A protein and the small-molecule ligand that binds it are described below.
Small molecule (SMILES): C[C@H](O)[C@H](N)[C@@H]1O[C@](O)(C(=O)O)C[C@H](O)[C@@H]1N

Binding-site contacts:
Ligand atom C3 contacts residue SER183 of chain 1.H at 4.1 Å.
Ligand atom O8 contacts residue SER348 of chain 1.H at 4.0 Å.
Ligand atom C1 contacts residue SER348 of chain 1.H at 1.6 Å.
Ligand atom C2 contacts residue SER348 of chain 1.H at 1.4 Å.
Ligand atom O4 contacts residue SER183 of chain 1.H at 3.5 Å (h-bond).
Ligand atom C4 contacts residue THR182 of chain 1.H at 4.5 Å.
Ligand atom C5 contacts residue SER348 of chain 1.H at 4.2 Å.
Ligand atom O1A contacts residue ASN346 of chain 1.H at 2.8 Å (h-bond).
Ligand atom C1 contacts residue ASN346 of chain 1.H at 3.6 Å.
Ligand atom C3 contacts residue SER348 of chain 1.H at 2.9 Å.
Ligand atom O1A contacts residue SER348 of chain 1.H at 2.2 Å (h-bond).
Ligand atom C6 contacts residue SER348 of chain 1.H at 3.4 Å.
Ligand atom C6 contacts residue THR182 of chain 1.H at 4.2 Å.
Ligand atom C8 contacts residue THR182 of chain 1.H at 4.4 Å.
Ligand atom C1 contacts residue LEU347 of chain 1.H at 4.5 Å (hydrophobic).
Ligand atom C2 contacts residue ASN346 of chain 1.H at 3.9 Å.
Ligand atom C2 contacts residue THR182 of chain 1.H at 4.3 Å.
Ligand atom O8 contacts residue THR182 of chain 1.H at 3.3 Å.
Ligand atom C4 contacts residue ASN346 of chain 1.H at 4.5 Å.
Ligand atom O6 contacts residue SER348 of chain 1.H at 2.2 Å (h-bond).
Ligand atom C4 contacts residue SER348 of chain 1.H at 3.8 Å.
Ligand atom C2 contacts residue ALA349 of chain 1.H at 4.4 Å (hydrophobic).
Ligand atom O1A contacts residue ALA349 of chain 1.H at 4.1 Å.
Ligand atom C3 contacts residue ASN346 of chain 1.H at 3.4 Å.
Ligand atom O1A contacts residue LEU347 of chain 1.H at 3.3 Å (h-bond).
Ligand atom O1B contacts residue SER348 of chain 1.H at 2.3 Å (h-bond).
Ligand atom C4 contacts residue SER183 of chain 1.H at 3.5 Å.

Sequence of chain 1.H:
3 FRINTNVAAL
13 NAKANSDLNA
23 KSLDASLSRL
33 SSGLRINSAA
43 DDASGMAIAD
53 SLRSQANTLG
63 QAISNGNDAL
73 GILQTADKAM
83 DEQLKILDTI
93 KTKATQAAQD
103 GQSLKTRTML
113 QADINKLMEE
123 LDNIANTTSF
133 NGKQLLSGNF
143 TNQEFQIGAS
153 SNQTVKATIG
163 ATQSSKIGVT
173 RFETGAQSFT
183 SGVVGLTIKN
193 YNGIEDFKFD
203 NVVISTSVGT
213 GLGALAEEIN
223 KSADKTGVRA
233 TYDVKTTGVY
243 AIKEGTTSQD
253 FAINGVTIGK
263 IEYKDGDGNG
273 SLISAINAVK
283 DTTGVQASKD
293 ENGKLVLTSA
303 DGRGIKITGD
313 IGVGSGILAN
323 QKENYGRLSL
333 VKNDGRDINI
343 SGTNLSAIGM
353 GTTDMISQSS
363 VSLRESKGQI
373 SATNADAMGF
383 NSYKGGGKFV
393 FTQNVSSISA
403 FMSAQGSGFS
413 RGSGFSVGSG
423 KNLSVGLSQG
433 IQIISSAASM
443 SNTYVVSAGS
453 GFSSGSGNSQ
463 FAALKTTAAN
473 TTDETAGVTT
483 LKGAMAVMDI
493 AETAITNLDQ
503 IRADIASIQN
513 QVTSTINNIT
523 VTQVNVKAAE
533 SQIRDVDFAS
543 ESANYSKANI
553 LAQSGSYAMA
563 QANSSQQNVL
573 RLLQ